This small molecule binds to this protein.
Small molecule (SMILES): O=C(O)C(=O)Nc1sc2c(c1C(=O)O)CCNC2

Sequence of chain 1.A:
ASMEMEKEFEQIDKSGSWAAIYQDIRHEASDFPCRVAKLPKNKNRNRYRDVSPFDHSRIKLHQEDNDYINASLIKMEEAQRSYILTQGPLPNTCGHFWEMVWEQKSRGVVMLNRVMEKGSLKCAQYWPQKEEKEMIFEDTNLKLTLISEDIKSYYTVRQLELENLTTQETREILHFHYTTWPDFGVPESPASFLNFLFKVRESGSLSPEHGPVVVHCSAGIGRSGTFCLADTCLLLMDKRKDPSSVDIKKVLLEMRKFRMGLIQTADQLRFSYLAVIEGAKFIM

Binding-site contacts:
Ligand atom C21 contacts residue ARG226 of chain 1.A at 3.5 Å.
Ligand atom O22 contacts residue CYS220 of chain 1.A at 3.4 Å (h-bond).
Ligand atom N19 contacts residue ALA222 of chain 1.A at 3.7 Å.
Ligand atom C2 contacts residue ASP53 of chain 1.A at 3.3 Å.
Ligand atom C16 contacts residue TYR51 of chain 1.A at 3.4 Å (hydrophobic).
Ligand atom S13 contacts residue GLN267 of chain 1.A at 3.7 Å.
Ligand atom C4 contacts residue PHE187 of chain 1.A at 3.6 Å (hydrophobic).
Ligand atom N1 contacts residue ASP53 of chain 1.A at 2.6 Å (salt-bridge).
Ligand atom N19 contacts residue ASP186 of chain 1.A at 3.3 Å (salt-bridge).
Ligand atom O24 contacts residue GLY225 of chain 1.A at 2.8 Å (h-bond).
Ligand atom C21 contacts residue ASP186 of chain 1.A at 3.1 Å.
Ligand atom S13 contacts residue ILE224 of chain 1.A at 3.7 Å.
Ligand atom O17 contacts residue TYR51 of chain 1.A at 3.3 Å (h-bond).
Ligand atom S13 contacts residue ALA222 of chain 1.A at 3.5 Å.
Ligand atom O22 contacts residue ASP186 of chain 1.A at 3.4 Å (salt-bridge).
Ligand atom O18 contacts residue LYS125 of chain 1.A at 2.8 Å (salt-bridge).
Ligand atom C20 contacts residue ASP186 of chain 1.A at 3.5 Å.
Ligand atom O18 contacts residue TYR51 of chain 1.A at 3.3 Å (h-bond).
Ligand atom O23 contacts residue ARG226 of chain 1.A at 2.8 Å (salt-bridge).
Ligand atom C16 contacts residue PHE187 of chain 1.A at 3.7 Å (hydrophobic).
Ligand atom C16 contacts residue LYS125 of chain 1.A at 3.4 Å.
Ligand atom O24 contacts residue GLN267 of chain 1.A at 3.7 Å.
Ligand atom O17 contacts residue SER221 of chain 1.A at 3.4 Å.
Ligand atom C21 contacts residue CYS220 of chain 1.A at 3.3 Å (hydrophobic).
Ligand atom C14 contacts residue ALA222 of chain 1.A at 3.5 Å (hydrophobic).
Ligand atom C2 contacts residue VAL54 of chain 1.A at 3.7 Å (hydrophobic).
Ligand atom O22 contacts residue ARG226 of chain 1.A at 2.8 Å (salt-bridge).
Ligand atom O23 contacts residue CYS220 of chain 1.A at 3.2 Å.
Ligand atom O22 contacts residue GLY225 of chain 1.A at 3.8 Å.
Ligand atom O17 contacts residue ASP186 of chain 1.A at 2.6 Å (salt-bridge).
Ligand atom C2 contacts residue GOL1 of chain 1.J at 3.7 Å.
Ligand atom C14 contacts residue PHE187 of chain 1.A at 3.5 Å (hydrophobic).
Ligand atom O17 contacts residue LYS125 of chain 1.A at 3.2 Å (salt-bridge).
Ligand atom C6 contacts residue ASP53 of chain 1.A at 3.2 Å.
Ligand atom C16 contacts residue ASP186 of chain 1.A at 3.4 Å.
Ligand atom O23 contacts residue SER221 of chain 1.A at 2.8 Å (h-bond).
Ligand atom O24 contacts residue ILE224 of chain 1.A at 3.4 Å.
Ligand atom O23 contacts residue ASP186 of chain 1.A at 3.2 Å (salt-bridge).
Ligand atom C15 contacts residue PHE187 of chain 1.A at 3.4 Å (hydrophobic).
Ligand atom O23 contacts residue ALA222 of chain 1.A at 3.6 Å (h-bond).